Binding-site contacts:
Ligand atom N7 contacts residue THR4979 of chain 1.C at 3.8 Å.
Ligand atom N6 contacts residue CYS4958 of chain 1.C at 3.8 Å.
Ligand atom C8 contacts residue CYS4958 of chain 1.C at 3.9 Å (hydrophobic).
Ligand atom C2 contacts residue ASN4984 of chain 1.C at 3.3 Å.
Ligand atom C5 contacts residue THR4979 of chain 1.C at 3.9 Å.
Ligand atom C8 contacts residue MET4954 of chain 1.C at 3.4 Å (hydrophobic).
Ligand atom O2' contacts residue PHE4975 of chain 1.C at 4.1 Å.
Ligand atom N9 contacts residue THR4979 of chain 1.C at 4.1 Å.
Ligand atom C4 contacts residue MET4954 of chain 1.C at 4.3 Å (hydrophobic).
Ligand atom N9 contacts residue MET4954 of chain 1.C at 3.7 Å.
Ligand atom C6 contacts residue PHE4959 of chain 1.C at 3.9 Å (hydrophobic).
Ligand atom N6 contacts residue ASN4984 of chain 1.C at 4.3 Å.
Ligand atom N6 contacts residue LEU4985 of chain 1.C at 3.8 Å.
Ligand atom N6 contacts residue ILE4960 of chain 1.C at 3.7 Å.
Ligand atom N7 contacts residue LYS4957 of chain 1.C at 3.7 Å.
Ligand atom N1 contacts residue HIS4983 of chain 1.C at 3.6 Å.
Ligand atom C6 contacts residue LEU4985 of chain 1.C at 4.0 Å (hydrophobic).
Ligand atom C2 contacts residue LEU4985 of chain 1.C at 4.1 Å (hydrophobic).
Ligand atom C5 contacts residue PHE4959 of chain 1.C at 3.7 Å (hydrophobic).
Ligand atom C2 contacts residue THR4979 of chain 1.C at 3.5 Å.
Ligand atom C8 contacts residue THR4979 of chain 1.C at 3.9 Å.
Ligand atom N1 contacts residue ASN4984 of chain 1.C at 3.4 Å (h-bond).
Ligand atom O4' contacts residue MET4954 of chain 1.C at 3.5 Å.
Ligand atom C6 contacts residue HIS4983 of chain 1.C at 3.4 Å.
Ligand atom O2' contacts residue MET4954 of chain 1.C at 3.9 Å.
Ligand atom N6 contacts residue HIS4983 of chain 1.C at 2.5 Å (h-bond).
Ligand atom C8 contacts residue LYS4957 of chain 1.C at 3.2 Å.
Ligand atom C2' contacts residue THR4979 of chain 1.C at 4.0 Å.
Ligand atom C6 contacts residue THR4979 of chain 1.C at 4.3 Å.
Ligand atom N3 contacts residue THR4979 of chain 1.C at 4.0 Å.
Ligand atom N7 contacts residue PHE4959 of chain 1.C at 2.8 Å (h-bond).
Ligand atom N1 contacts residue LEU4985 of chain 1.C at 3.4 Å (h-bond).
Ligand atom C8 contacts residue PHE4959 of chain 1.C at 3.8 Å (hydrophobic).
Ligand atom C2' contacts residue MET4954 of chain 1.C at 4.2 Å (hydrophobic).
Ligand atom N6 contacts residue PHE4959 of chain 1.C at 3.6 Å.
Ligand atom C8 contacts residue PHE4975 of chain 1.C at 4.3 Å (hydrophobic).
Ligand atom C4 contacts residue THR4979 of chain 1.C at 3.9 Å.
Ligand atom C1' contacts residue MET4954 of chain 1.C at 3.2 Å (hydrophobic).
Ligand atom N1 contacts residue THR4979 of chain 1.C at 3.6 Å.
Ligand atom N7 contacts residue CYS4958 of chain 1.C at 3.4 Å.

The protein below binds the small molecule below.
Small molecule (SMILES): Nc1ncnc2c1ncn2[C@@H]1O[C@@H]2CO[P](=O)(O)O[C@H]2[C@H]1O

Sequence of chain 1.C:
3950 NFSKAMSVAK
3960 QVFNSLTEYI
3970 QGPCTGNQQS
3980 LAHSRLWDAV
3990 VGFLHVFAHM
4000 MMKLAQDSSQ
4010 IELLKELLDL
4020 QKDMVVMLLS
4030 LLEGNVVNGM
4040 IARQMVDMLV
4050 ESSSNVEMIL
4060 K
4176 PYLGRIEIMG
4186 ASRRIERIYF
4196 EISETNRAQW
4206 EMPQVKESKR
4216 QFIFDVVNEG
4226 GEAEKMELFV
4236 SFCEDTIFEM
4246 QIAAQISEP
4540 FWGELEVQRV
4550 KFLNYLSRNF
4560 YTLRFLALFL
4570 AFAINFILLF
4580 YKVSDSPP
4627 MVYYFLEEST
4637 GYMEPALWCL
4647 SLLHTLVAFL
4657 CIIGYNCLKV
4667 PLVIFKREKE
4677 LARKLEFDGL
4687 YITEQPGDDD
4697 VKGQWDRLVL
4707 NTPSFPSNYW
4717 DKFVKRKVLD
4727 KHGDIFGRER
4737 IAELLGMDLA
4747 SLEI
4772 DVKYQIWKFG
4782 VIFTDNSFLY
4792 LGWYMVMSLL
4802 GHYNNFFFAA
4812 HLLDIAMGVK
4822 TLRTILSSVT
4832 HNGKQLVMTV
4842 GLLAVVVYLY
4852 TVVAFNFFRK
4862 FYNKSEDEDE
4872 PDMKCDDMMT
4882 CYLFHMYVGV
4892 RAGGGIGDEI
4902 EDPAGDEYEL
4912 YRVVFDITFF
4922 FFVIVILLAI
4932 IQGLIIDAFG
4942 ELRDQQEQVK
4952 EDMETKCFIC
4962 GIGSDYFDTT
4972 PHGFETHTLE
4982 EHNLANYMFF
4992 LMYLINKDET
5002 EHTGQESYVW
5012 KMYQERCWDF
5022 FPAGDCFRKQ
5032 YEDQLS